Binding-site contacts:
Ligand atom N contacts residue TYR618 of chain 1.A at 3.7 Å.
Ligand atom C contacts residue TYR344 of chain 1.A at 3.3 Å (hydrophobic).
Ligand atom O contacts residue TYR344 of chain 1.A at 2.9 Å (h-bond).
Ligand atom CG2 contacts residue LEU563 of chain 1.A at 4.0 Å (hydrophobic).
Ligand atom CG1 contacts residue HIS606 of chain 1.A at 4.1 Å.
Ligand atom O contacts residue GLN560 of chain 1.A at 2.8 Å (h-bond).
Ligand atom CB contacts residue TYR618 of chain 1.A at 3.9 Å (hydrophobic).
Ligand atom C contacts residue TYR615 of chain 1.A at 3.5 Å (hydrophobic).
Ligand atom OH contacts residue ARG475 of chain 1.A at 3.3 Å (salt-bridge).
Ligand atom N contacts residue HIS606 of chain 1.A at 3.8 Å.
Ligand atom CG1 contacts residue TYR227 of chain 1.A at 4.0 Å (hydrophobic).
Ligand atom CD2 contacts residue TYR344 of chain 1.A at 3.7 Å (hydrophobic).
Ligand atom CA contacts residue TYR618 of chain 1.A at 3.9 Å (hydrophobic).
Ligand atom OXT contacts residue TYR344 of chain 1.A at 3.3 Å (h-bond).
Ligand atom C contacts residue TYR615 of chain 1.A at 4.1 Å (hydrophobic).
Ligand atom CB contacts residue GLN560 of chain 1.A at 3.8 Å.
Ligand atom CD1 contacts residue PHE231 of chain 1.A at 4.0 Å (hydrophobic).
Ligand atom C contacts residue ARG559 of chain 1.A at 3.9 Å.
Ligand atom CA contacts residue HIS606 of chain 1.A at 3.7 Å.
Ligand atom N contacts residue HIS606 of chain 1.A at 3.9 Å.
Ligand atom CD1 contacts residue PHE604 of chain 1.A at 3.5 Å (hydrophobic).
Ligand atom O contacts residue TYR615 of chain 1.A at 3.5 Å (h-bond).
Ligand atom CA contacts residue TYR615 of chain 1.A at 3.4 Å (hydrophobic).
Ligand atom CG contacts residue TYR618 of chain 1.A at 4.2 Å (hydrophobic).
Ligand atom C contacts residue GLN560 of chain 1.A at 4.0 Å.
Ligand atom CD1 contacts residue HIS606 of chain 1.A at 3.8 Å.
Ligand atom CB contacts residue PHE231 of chain 1.A at 3.9 Å (hydrophobic).
Ligand atom CB contacts residue TYR615 of chain 1.A at 4.0 Å (hydrophobic).
Ligand atom CB contacts residue TYR615 of chain 1.A at 3.3 Å (hydrophobic).
Ligand atom O contacts residue ARG559 of chain 1.A at 3.5 Å.
Ligand atom OH contacts residue GLU515 of chain 1.A at 3.5 Å (salt-bridge).
Ligand atom CB contacts residue LEU563 of chain 1.A at 4.1 Å (hydrophobic).
Ligand atom N contacts residue TYR615 of chain 1.A at 2.9 Å (h-bond).
Ligand atom N contacts residue PRO10 of chain 1.C at 4.0 Å.
Ligand atom OXT contacts residue ARG559 of chain 1.A at 3.1 Å (salt-bridge).
Ligand atom O contacts residue LEU563 of chain 1.A at 3.7 Å.
Ligand atom CG2 contacts residue MET600 of chain 1.A at 4.1 Å (hydrophobic).
Ligand atom CD1 contacts residue MET600 of chain 1.A at 4.1 Å (hydrophobic).
Ligand atom CA contacts residue TYR615 of chain 1.A at 3.8 Å (hydrophobic).
Ligand atom CD1 contacts residue TYR618 of chain 1.A at 3.5 Å (hydrophobic).

Sequence of chain 1.A:
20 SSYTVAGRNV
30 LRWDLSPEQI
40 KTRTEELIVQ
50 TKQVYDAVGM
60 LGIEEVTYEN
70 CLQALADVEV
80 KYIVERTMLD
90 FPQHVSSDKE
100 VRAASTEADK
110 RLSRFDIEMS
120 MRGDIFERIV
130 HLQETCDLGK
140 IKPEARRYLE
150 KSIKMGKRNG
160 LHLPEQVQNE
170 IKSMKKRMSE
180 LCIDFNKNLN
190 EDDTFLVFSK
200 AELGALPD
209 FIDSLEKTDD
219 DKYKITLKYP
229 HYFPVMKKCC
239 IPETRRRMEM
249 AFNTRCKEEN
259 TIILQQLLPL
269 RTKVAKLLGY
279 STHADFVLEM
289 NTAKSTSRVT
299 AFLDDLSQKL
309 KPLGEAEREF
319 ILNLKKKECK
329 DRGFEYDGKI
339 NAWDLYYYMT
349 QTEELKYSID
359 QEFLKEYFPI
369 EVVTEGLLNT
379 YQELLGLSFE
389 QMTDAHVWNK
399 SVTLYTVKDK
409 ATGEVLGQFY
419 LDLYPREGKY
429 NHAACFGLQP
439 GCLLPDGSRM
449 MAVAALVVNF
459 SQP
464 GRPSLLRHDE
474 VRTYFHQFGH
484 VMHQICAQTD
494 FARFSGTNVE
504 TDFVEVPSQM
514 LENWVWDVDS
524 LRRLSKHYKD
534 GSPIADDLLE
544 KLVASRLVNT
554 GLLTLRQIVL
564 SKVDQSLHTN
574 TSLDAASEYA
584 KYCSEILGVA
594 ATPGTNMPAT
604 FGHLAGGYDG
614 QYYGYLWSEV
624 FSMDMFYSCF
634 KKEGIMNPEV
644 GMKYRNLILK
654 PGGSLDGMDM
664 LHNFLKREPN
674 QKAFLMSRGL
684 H

Sequence of chain 1.C:
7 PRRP

The protein below binds the small molecule below.
Small molecule (SMILES): CC[C@H](C)[C@H](NC(=O)[C@@H](N)Cc1ccc(O)cc1)C(=O)N[C@@H](CC(C)C)C(=O)O